The small molecule below binds the protein below.
Small molecule (SMILES): CC(=O)N[C@H]1[C@H](O[C@H]2[C@H](O)[C@@H](NC(C)=O)CO[C@@H]2CO)O[C@H](CO)[C@@H](O)[C@@H]1O

Sequence of chain 43.C:
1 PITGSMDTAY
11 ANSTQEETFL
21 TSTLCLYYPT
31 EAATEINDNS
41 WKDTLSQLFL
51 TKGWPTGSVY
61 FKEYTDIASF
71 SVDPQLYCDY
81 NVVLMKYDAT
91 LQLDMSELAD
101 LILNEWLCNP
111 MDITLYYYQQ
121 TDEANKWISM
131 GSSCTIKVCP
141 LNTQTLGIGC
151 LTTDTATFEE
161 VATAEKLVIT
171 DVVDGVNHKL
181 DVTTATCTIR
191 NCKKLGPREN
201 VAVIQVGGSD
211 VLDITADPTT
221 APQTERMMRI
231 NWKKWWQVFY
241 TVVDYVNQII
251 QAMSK

Binding-site contacts:
Ligand atom O7 contacts residue ASN12 of chain 43.C at 3.7 Å.
Ligand atom O5 contacts residue ASN12 of chain 43.C at 2.7 Å (h-bond).
Ligand atom C2 contacts residue ASN12 of chain 43.C at 3.2 Å.
Ligand atom C5 contacts residue ASN12 of chain 43.C at 4.1 Å.
Ligand atom C1 contacts residue ASN12 of chain 43.C at 2.2 Å.
Ligand atom C7 contacts residue ASN12 of chain 43.C at 3.9 Å.
Ligand atom N2 contacts residue ASN12 of chain 43.C at 3.8 Å.